Binding-site contacts:
Ligand atom O1A contacts residue GLN11 of chain 37.B at 3.1 Å.
Ligand atom N2 contacts residue ASN204 of chain 37.B at 2.6 Å (h-bond).
Ligand atom O6 contacts residue GLN15 of chain 37.B at 2.5 Å (h-bond).
Ligand atom O4' contacts residue SER138 of chain 37.B at 3.3 Å (h-bond).
Ligand atom O2' contacts residue ASN329 of chain 38.A at 2.8 Å (h-bond).
Ligand atom C2 contacts residue ASN226 of chain 37.B at 3.6 Å.
Ligand atom O2A contacts residue CYS12 of chain 37.B at 3.3 Å (h-bond).
Ligand atom C2 contacts residue TYR222 of chain 37.B at 3.5 Å (hydrophobic).
Ligand atom O1B contacts residue LEU248 of chain 38.A at 3.5 Å.
Ligand atom O2A contacts residue GLN11 of chain 37.B at 3.5 Å (h-bond).
Ligand atom PG contacts residue MG1 of chain 37.F at 3.5 Å.
Ligand atom O1B contacts residue GLY10 of chain 37.B at 3.7 Å.
Ligand atom C2 contacts residue ASN204 of chain 37.B at 3.4 Å.
Ligand atom O2B contacts residue GLY10 of chain 37.B at 3.2 Å.
Ligand atom O1G contacts residue ALA97 of chain 37.B at 3.0 Å (h-bond).
Ligand atom PB contacts residue THR143 of chain 37.B at 3.3 Å.
Ligand atom N2 contacts residue ASN226 of chain 37.B at 2.9 Å (h-bond).
Ligand atom O3' contacts residue GLU181 of chain 37.B at 3.3 Å (salt-bridge).
Ligand atom C6 contacts residue GLN15 of chain 37.B at 3.6 Å.
Ligand atom O2G contacts residue LYS352 of chain 38.A at 3.7 Å.
Ligand atom N1 contacts residue ASN226 of chain 37.B at 2.7 Å (h-bond).
Ligand atom O3B contacts residue GLY142 of chain 37.B at 3.5 Å (h-bond).
Ligand atom O1G contacts residue THR143 of chain 37.B at 3.4 Å.
Ligand atom N1 contacts residue TYR222 of chain 37.B at 3.2 Å.
Ligand atom O6 contacts residue ASN226 of chain 37.B at 3.1 Å (h-bond).
Ligand atom C6 contacts residue TYR222 of chain 37.B at 3.7 Å (hydrophobic).
Ligand atom O2G contacts residue ASN99 of chain 37.B at 2.9 Å (h-bond).
Ligand atom O1G contacts residue GLU254 of chain 38.A at 3.7 Å.
Ligand atom O1B contacts residue GLN11 of chain 37.B at 3.2 Å (h-bond).
Ligand atom O3G contacts residue MG1 of chain 37.F at 2.5 Å.
Ligand atom PB contacts residue MG1 of chain 37.F at 3.7 Å.
Ligand atom C4' contacts residue SER138 of chain 37.B at 3.2 Å.
Ligand atom O2B contacts residue THR143 of chain 37.B at 2.7 Å (h-bond).
Ligand atom O1B contacts residue MG1 of chain 37.F at 2.4 Å.
Ligand atom O2G contacts residue GLY142 of chain 37.B at 3.0 Å (h-bond).
Ligand atom O1A contacts residue LEU248 of chain 38.A at 2.7 Å.
Ligand atom C6 contacts residue ASN226 of chain 37.B at 3.3 Å.
Ligand atom O3B contacts residue THR143 of chain 37.B at 3.1 Å (h-bond).
Ligand atom N3 contacts residue ASN204 of chain 37.B at 3.0 Å (h-bond).
Ligand atom O2B contacts residue GLY144 of chain 37.B at 2.7 Å (h-bond).

A protein and the small-molecule ligand that binds it are described below.
Small molecule (SMILES): Nc1nc2c(ncn2[C@@H]2O[C@H](CO[P](=O)(O)C[P](=O)(O)OP(=O)(O)O)[C@@H](O)[C@H]2O)c(=O)[nH]1

Sequence of chain 37.B:
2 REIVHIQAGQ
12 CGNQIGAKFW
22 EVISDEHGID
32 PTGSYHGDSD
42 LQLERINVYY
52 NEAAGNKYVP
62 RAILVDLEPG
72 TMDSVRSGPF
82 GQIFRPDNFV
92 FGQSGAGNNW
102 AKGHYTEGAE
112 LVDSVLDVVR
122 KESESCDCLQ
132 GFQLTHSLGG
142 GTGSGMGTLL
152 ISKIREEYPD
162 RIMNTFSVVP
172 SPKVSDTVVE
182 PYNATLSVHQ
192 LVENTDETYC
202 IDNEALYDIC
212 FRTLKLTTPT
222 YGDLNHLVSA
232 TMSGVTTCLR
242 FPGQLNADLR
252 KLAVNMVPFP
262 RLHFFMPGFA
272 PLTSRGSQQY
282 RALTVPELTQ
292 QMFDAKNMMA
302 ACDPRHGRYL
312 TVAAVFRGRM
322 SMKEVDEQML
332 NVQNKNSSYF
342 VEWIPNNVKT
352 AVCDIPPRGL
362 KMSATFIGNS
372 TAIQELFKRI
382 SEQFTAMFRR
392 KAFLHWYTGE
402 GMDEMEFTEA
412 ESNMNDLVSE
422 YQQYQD

Sequence of chain 38.A:
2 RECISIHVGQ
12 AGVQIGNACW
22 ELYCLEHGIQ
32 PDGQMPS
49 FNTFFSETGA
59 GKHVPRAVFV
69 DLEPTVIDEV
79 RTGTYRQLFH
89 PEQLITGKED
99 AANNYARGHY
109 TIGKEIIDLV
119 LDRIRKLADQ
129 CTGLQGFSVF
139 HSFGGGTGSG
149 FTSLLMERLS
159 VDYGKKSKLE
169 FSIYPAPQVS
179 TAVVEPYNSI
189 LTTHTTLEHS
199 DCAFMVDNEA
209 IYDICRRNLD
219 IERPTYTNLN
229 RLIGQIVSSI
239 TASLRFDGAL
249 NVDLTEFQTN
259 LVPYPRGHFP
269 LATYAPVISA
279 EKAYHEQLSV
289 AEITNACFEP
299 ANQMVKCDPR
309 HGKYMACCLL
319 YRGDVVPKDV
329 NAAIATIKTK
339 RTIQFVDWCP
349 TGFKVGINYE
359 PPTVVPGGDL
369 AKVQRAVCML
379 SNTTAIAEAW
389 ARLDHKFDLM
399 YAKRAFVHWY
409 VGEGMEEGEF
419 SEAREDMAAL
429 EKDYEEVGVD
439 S